Sequence of chain 2.A:
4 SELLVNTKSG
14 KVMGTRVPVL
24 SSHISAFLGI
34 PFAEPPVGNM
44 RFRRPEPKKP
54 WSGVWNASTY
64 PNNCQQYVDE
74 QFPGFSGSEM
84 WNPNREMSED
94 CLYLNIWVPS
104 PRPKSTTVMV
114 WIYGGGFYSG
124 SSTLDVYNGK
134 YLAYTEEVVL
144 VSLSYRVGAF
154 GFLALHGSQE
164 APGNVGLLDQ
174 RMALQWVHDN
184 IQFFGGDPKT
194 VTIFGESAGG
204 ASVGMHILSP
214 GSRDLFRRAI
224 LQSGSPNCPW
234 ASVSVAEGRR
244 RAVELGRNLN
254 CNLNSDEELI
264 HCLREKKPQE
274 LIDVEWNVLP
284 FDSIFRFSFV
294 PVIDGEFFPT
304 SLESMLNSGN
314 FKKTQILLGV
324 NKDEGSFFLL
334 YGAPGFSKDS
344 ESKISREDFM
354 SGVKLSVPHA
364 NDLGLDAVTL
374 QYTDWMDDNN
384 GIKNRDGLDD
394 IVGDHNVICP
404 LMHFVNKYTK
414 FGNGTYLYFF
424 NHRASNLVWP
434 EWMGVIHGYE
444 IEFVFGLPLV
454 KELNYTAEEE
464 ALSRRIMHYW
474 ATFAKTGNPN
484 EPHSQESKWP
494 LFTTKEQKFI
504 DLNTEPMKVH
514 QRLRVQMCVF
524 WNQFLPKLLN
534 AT

Binding-site contacts:
Ligand atom C8 contacts residue ASN59 of chain 2.A at 3.3 Å.
Ligand atom C2 contacts residue ASN59 of chain 2.A at 2.7 Å.
Ligand atom N2 contacts residue ASN59 of chain 2.A at 3.2 Å (h-bond).
Ligand atom O5 contacts residue ASN59 of chain 2.A at 2.6 Å (h-bond).
Ligand atom O5 contacts residue SER61 of chain 2.A at 3.8 Å.
Ligand atom C1 contacts residue SER61 of chain 2.A at 3.4 Å.
Ligand atom C7 contacts residue ASN59 of chain 2.A at 3.5 Å.
Ligand atom C5 contacts residue ASN59 of chain 2.A at 3.9 Å.
Ligand atom C3 contacts residue ASN59 of chain 2.A at 4.1 Å.
Ligand atom C5 contacts residue SER61 of chain 2.A at 4.2 Å.
Ligand atom C1 contacts residue ASN59 of chain 2.A at 1.5 Å.

A protein and the small-molecule ligand that binds it are described below.
Small molecule (SMILES): CC(=O)N[C@@H]1[C@@H](O)[C@H](O)[C@@H](CO)O[C@H]1O